Sequence of chain 1.B:
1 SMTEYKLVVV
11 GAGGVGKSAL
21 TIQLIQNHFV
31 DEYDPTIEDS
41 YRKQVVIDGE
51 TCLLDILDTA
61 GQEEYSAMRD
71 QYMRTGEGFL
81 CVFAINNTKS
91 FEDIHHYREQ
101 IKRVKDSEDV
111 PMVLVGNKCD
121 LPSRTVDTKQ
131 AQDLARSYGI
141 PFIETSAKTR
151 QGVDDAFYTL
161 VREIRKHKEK

Sequence of chain 1.C:
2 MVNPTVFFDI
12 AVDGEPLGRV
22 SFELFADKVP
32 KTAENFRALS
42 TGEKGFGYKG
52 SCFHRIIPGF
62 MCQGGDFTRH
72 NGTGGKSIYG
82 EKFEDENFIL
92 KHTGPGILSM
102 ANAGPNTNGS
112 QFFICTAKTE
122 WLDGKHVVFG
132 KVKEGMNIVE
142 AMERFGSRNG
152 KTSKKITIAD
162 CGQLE

Binding-site contacts:
Ligand atom C45 contacts residue PHE61 of chain 1.C at 3.7 Å (hydrophobic).
Ligand atom C21 contacts residue ALA60 of chain 1.B at 3.6 Å (hydrophobic).
Ligand atom S1 contacts residue PRO35 of chain 1.B at 3.4 Å.
Ligand atom C4 contacts residue PHE114 of chain 1.C at 3.5 Å (hydrophobic).
Ligand atom C9 contacts residue GLN112 of chain 1.C at 3.6 Å.
Ligand atom C22 contacts residue ILE37 of chain 1.B at 3.6 Å (hydrophobic).
Ligand atom C16 contacts residue THR36 of chain 1.B at 3.5 Å.
Ligand atom C3 contacts residue PHE114 of chain 1.C at 3.3 Å (hydrophobic).
Ligand atom O2 contacts residue ARG56 of chain 1.C at 3.0 Å (salt-bridge).
Ligand atom C42 contacts residue TYR65 of chain 1.B at 3.5 Å (hydrophobic).
Ligand atom C22 contacts residue THR36 of chain 1.B at 3.3 Å.
Ligand atom N1 contacts residue GLN64 of chain 1.C at 2.9 Å (h-bond).
Ligand atom C16 contacts residue GLN62 of chain 1.B at 3.6 Å.
Ligand atom C31 contacts residue PHE61 of chain 1.C at 3.4 Å (hydrophobic).
Ligand atom C17 contacts residue ILE37 of chain 1.B at 3.4 Å (hydrophobic).
Ligand atom C15 contacts residue ILE37 of chain 1.B at 3.6 Å (hydrophobic).
Ligand atom C11 contacts residue PRO35 of chain 1.B at 3.6 Å (hydrophobic).
Ligand atom C44 contacts residue PHE61 of chain 1.C at 3.6 Å (hydrophobic).
Ligand atom O6 contacts residue ILE37 of chain 1.B at 3.7 Å.
Ligand atom O2 contacts residue GLN64 of chain 1.C at 3.0 Å (h-bond).
Ligand atom C30 contacts residue ARG149 of chain 1.C at 3.4 Å.
Ligand atom O3 contacts residue ALA104 of chain 1.C at 3.7 Å.
Ligand atom O1 contacts residue ALA102 of chain 1.C at 3.1 Å.
Ligand atom C18 contacts residue TYR65 of chain 1.B at 3.4 Å (hydrophobic).
Ligand atom O6 contacts residue ARG56 of chain 1.C at 3.4 Å.
Ligand atom C8 contacts residue ASN103 of chain 1.C at 3.4 Å.
Ligand atom N1 contacts residue ARG56 of chain 1.C at 3.5 Å (salt-bridge).
Ligand atom C12 contacts residue GLN112 of chain 1.C at 3.7 Å.
Ligand atom C7 contacts residue ASN103 of chain 1.C at 3.6 Å.
Ligand atom C34 contacts residue TRP122 of chain 1.C at 3.7 Å (hydrophobic).
Ligand atom S1 contacts residue GLN62 of chain 1.B at 3.7 Å.
Ligand atom O1 contacts residue HIS127 of chain 1.C at 3.1 Å.
Ligand atom C19 contacts residue TYR65 of chain 1.B at 3.4 Å (hydrophobic).
Ligand atom O6 contacts residue MET62 of chain 1.C at 3.2 Å.
Ligand atom C10 contacts residue GLY73 of chain 1.C at 3.6 Å.
Ligand atom N2 contacts residue GLN64 of chain 1.C at 3.2 Å (h-bond).
Ligand atom N3 contacts residue ASN103 of chain 1.C at 2.9 Å (h-bond).
Ligand atom C3 contacts residue GLN64 of chain 1.C at 3.6 Å.
Ligand atom C22 contacts residue ALA60 of chain 1.B at 3.6 Å (hydrophobic).
Ligand atom O1 contacts residue ASN103 of chain 1.C at 2.9 Å (h-bond).

This protein binds this small molecule.
Small molecule (SMILES): CCn1c(-c2cc(N3CCN(C4CC4)CC3)cnc2[C@H](C)OC)c2c3cc(ccc31)-c1csc(n1)C[C@H](NC(=O)C1[C@H]3COC[C@@H]13)C(=O)N1CCC[C@H](N1)C(=O)OCC(C)(C)C2